Binding-site contacts:
Ligand atom C8 contacts residue ASN601 of chain 1.A at 3.5 Å.
Ligand atom C4 contacts residue ASN601 of chain 1.A at 4.2 Å.
Ligand atom C1 contacts residue ASN601 of chain 1.A at 1.4 Å.
Ligand atom C2 contacts residue ASN601 of chain 1.A at 2.5 Å.
Ligand atom O5 contacts residue ASN601 of chain 1.A at 2.3 Å (h-bond).
Ligand atom C5 contacts residue ASN601 of chain 1.A at 3.7 Å.
Ligand atom O7 contacts residue ASN601 of chain 1.A at 3.0 Å (h-bond).
Ligand atom N2 contacts residue ASN601 of chain 1.A at 3.0 Å (h-bond).
Ligand atom C7 contacts residue ASN601 of chain 1.A at 3.3 Å.
Ligand atom C3 contacts residue ASN601 of chain 1.A at 3.8 Å.

This protein binds this small molecule.
Small molecule (SMILES): CC(=O)N[C@@H]1[C@@H](O)[C@H](O)[C@@H](CO)O[C@H]1O

Sequence of chain 1.A:
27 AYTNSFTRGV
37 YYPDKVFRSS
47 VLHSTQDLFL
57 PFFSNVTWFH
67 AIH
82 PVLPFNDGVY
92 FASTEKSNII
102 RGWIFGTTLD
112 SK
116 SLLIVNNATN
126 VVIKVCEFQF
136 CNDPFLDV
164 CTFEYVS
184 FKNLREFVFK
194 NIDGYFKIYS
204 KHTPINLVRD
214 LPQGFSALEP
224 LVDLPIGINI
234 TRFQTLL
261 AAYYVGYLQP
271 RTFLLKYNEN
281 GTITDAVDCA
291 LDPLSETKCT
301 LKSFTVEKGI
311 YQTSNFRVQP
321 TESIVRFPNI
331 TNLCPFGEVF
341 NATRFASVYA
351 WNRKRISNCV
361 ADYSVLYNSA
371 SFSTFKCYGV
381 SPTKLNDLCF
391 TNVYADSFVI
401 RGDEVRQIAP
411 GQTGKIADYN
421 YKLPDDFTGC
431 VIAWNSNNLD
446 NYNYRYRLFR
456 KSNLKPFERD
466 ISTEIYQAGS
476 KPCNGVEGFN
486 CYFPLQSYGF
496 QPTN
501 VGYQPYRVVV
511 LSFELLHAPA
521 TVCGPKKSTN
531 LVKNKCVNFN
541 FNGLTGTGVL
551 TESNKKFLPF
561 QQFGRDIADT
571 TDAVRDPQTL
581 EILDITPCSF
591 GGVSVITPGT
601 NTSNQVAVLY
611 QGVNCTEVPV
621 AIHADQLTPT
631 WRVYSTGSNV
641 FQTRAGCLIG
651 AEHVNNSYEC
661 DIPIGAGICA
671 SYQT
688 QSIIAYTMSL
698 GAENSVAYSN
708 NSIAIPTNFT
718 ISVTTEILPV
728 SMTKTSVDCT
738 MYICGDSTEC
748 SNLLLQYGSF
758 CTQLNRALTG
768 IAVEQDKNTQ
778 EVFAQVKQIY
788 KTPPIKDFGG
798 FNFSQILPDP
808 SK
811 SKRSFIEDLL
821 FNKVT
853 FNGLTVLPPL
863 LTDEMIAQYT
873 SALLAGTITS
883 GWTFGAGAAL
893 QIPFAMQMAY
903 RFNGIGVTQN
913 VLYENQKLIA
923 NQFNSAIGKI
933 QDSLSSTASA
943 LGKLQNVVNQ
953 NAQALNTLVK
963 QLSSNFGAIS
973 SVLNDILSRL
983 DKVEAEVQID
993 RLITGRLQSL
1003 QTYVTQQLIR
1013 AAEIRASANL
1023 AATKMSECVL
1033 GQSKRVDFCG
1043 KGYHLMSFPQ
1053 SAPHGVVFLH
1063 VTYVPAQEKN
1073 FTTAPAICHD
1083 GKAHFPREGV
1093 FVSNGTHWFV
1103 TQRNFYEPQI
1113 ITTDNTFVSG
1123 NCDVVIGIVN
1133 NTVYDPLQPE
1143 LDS